The small molecule below binds the protein below.
Small molecule (SMILES): CC(=O)N[C@@H]1[C@@H](O)[C@H](O)[C@@H](CO)O[C@H]1O

Sequence of chain 1.G:
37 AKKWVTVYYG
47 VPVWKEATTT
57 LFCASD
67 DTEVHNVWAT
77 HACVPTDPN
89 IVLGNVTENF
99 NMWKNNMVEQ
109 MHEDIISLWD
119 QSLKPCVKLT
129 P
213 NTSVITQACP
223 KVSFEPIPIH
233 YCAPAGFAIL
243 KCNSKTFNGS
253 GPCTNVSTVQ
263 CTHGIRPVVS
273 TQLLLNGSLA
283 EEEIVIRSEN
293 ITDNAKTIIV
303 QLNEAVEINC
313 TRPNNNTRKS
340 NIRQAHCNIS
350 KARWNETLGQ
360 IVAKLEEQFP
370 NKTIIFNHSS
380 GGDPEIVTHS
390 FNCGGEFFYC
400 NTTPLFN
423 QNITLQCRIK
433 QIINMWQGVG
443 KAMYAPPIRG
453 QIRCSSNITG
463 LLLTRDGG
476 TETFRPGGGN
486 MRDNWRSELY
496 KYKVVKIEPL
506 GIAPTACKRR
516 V

Binding-site contacts:
Ligand atom O5 contacts residue ASN292 of chain 1.G at 2.4 Å (h-bond).
Ligand atom C2 contacts residue ASN292 of chain 1.G at 2.4 Å.
Ligand atom C6 contacts residue THR294 of chain 1.G at 3.9 Å.
Ligand atom C6 contacts residue ASP295 of chain 1.G at 4.1 Å.
Ligand atom O5 contacts residue ASP295 of chain 1.G at 3.5 Å.
Ligand atom C7 contacts residue ASN292 of chain 1.G at 3.8 Å.
Ligand atom C4 contacts residue ASN292 of chain 1.G at 4.2 Å.
Ligand atom C1 contacts residue ASP295 of chain 1.G at 4.4 Å.
Ligand atom N2 contacts residue ASN292 of chain 1.G at 2.8 Å (h-bond).
Ligand atom O5 contacts residue THR294 of chain 1.G at 4.2 Å.
Ligand atom C3 contacts residue ASN292 of chain 1.G at 3.7 Å.
Ligand atom C5 contacts residue THR294 of chain 1.G at 4.2 Å.
Ligand atom O6 contacts residue THR294 of chain 1.G at 4.2 Å.
Ligand atom O7 contacts residue ASN292 of chain 1.G at 4.4 Å.
Ligand atom C1 contacts residue ASN292 of chain 1.G at 1.4 Å.
Ligand atom C5 contacts residue ASN292 of chain 1.G at 3.7 Å.